A protein and the small-molecule ligand that binds it are described below.
Small molecule (SMILES): C[C@H](O)[C@H](O)[C@@H](O)[C@@H](O)C=O

Sequence of chain 1.A:
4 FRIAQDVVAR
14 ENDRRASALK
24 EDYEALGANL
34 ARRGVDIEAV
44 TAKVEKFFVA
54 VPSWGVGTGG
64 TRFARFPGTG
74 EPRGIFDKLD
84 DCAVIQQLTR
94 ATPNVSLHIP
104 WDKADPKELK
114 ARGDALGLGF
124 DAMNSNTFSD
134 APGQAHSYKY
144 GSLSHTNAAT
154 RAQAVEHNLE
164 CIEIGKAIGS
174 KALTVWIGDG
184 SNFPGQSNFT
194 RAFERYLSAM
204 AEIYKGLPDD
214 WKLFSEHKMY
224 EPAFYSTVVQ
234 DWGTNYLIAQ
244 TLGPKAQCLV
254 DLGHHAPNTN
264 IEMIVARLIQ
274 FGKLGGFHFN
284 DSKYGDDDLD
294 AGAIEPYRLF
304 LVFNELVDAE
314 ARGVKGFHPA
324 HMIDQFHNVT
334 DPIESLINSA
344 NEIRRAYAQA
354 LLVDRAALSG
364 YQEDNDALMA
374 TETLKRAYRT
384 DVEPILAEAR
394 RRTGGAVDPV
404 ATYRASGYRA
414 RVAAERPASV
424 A

Sequence of chain 1.B:
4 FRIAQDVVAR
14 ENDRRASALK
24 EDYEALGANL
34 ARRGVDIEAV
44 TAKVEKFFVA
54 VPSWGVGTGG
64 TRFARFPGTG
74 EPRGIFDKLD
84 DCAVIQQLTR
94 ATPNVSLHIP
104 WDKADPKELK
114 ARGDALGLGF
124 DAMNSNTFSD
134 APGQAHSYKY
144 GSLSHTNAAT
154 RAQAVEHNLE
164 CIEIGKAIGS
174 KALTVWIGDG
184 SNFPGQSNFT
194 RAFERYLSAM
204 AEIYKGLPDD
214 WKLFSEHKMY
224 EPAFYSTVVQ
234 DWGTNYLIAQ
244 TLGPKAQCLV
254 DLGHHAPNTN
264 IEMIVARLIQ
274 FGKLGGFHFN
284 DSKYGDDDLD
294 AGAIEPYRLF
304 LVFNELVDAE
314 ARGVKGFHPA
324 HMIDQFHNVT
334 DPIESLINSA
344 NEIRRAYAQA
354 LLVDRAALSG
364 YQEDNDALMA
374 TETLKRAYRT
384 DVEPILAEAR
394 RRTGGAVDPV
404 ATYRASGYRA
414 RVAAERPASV

Binding-site contacts:
Ligand atom O3 contacts residue HIS281 of chain 1.B at 3.3 Å.
Ligand atom C1 contacts residue LYS221 of chain 1.B at 3.8 Å.
Ligand atom C3 contacts residue MN1 of chain 1.H at 3.3 Å.
Ligand atom C4 contacts residue ASP327 of chain 1.B at 3.6 Å.
Ligand atom C2 contacts residue MN1 of chain 1.I at 2.9 Å.
Ligand atom O5 contacts residue HIS101 of chain 1.B at 2.8 Å (h-bond).
Ligand atom C5 contacts residue ASP327 of chain 1.B at 4.0 Å.
Ligand atom C2 contacts residue HIS257 of chain 1.B at 3.4 Å.
Ligand atom C2 contacts residue MN1 of chain 1.H at 3.1 Å.
Ligand atom O1 contacts residue ASP289 of chain 1.B at 3.3 Å (salt-bridge).
Ligand atom C1 contacts residue MN1 of chain 1.I at 2.9 Å.
Ligand atom C5 contacts residue HIS101 of chain 1.B at 3.6 Å.
Ligand atom C2 contacts residue GLU219 of chain 1.B at 3.5 Å.
Ligand atom C1 contacts residue PHE66 of chain 1.A at 3.7 Å (hydrophobic).
Ligand atom C2 contacts residue TRP179 of chain 1.B at 3.6 Å (hydrophobic).
Ligand atom O2 contacts residue MN1 of chain 1.I at 2.1 Å.
Ligand atom O1 contacts residue PHE66 of chain 1.A at 3.3 Å.
Ligand atom O3 contacts residue MN1 of chain 1.H at 2.4 Å.
Ligand atom O3 contacts residue ASP327 of chain 1.B at 2.9 Å (salt-bridge).
Ligand atom O3 contacts residue GLU219 of chain 1.B at 2.8 Å (salt-bridge).
Ligand atom C2 contacts residue ASP327 of chain 1.B at 3.8 Å.
Ligand atom O4 contacts residue MN1 of chain 1.I at 3.8 Å.
Ligand atom O2 contacts residue ASP327 of chain 1.B at 2.9 Å (salt-bridge).
Ligand atom O4 contacts residue ASP327 of chain 1.B at 2.8 Å (salt-bridge).
Ligand atom O1 contacts residue TRP179 of chain 1.B at 3.6 Å.
Ligand atom C1 contacts residue TRP179 of chain 1.B at 3.3 Å (hydrophobic).
Ligand atom C1 contacts residue HIS257 of chain 1.B at 3.9 Å.
Ligand atom O1 contacts residue LYS221 of chain 1.B at 2.7 Å (salt-bridge).
Ligand atom O2 contacts residue GLU219 of chain 1.B at 3.2 Å (salt-bridge).
Ligand atom O1 contacts residue MN1 of chain 1.I at 2.2 Å.
Ligand atom O4 contacts residue MN1 of chain 1.H at 3.8 Å.
Ligand atom O2 contacts residue MN1 of chain 1.H at 2.3 Å.
Ligand atom C3 contacts residue ASP327 of chain 1.B at 3.6 Å.
Ligand atom C6 contacts residue TRP57 of chain 1.B at 3.8 Å (hydrophobic).
Ligand atom C6 contacts residue HIS101 of chain 1.B at 3.5 Å.
Ligand atom O1 contacts residue HIS257 of chain 1.B at 3.5 Å (h-bond).
Ligand atom O2 contacts residue ASP254 of chain 1.B at 3.2 Å (salt-bridge).
Ligand atom C3 contacts residue TRP179 of chain 1.B at 3.7 Å (hydrophobic).
Ligand atom C3 contacts residue GLU219 of chain 1.B at 3.6 Å.
Ligand atom O2 contacts residue HIS257 of chain 1.B at 3.0 Å.